This protein binds this small molecule.
Small molecule (SMILES): CC(=O)Nc1nnc(S(N)(=O)=O)s1

Sequence of chain 1.D:
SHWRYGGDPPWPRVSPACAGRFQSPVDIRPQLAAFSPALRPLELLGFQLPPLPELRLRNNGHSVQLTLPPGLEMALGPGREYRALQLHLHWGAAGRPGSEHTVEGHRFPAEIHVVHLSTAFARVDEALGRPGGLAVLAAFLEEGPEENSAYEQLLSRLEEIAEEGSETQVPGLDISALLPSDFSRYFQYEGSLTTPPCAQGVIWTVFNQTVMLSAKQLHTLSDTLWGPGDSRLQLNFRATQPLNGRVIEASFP

Binding-site contacts:
Ligand atom O2 contacts residue HIS117 of chain 1.D at 3.5 Å (h-bond).
Ligand atom N1 contacts residue ZN1 of chain 1.NA at 2.0 Å.
Ligand atom N4 contacts residue LEU197 of chain 1.D at 4.1 Å.
Ligand atom O1 contacts residue LEU197 of chain 1.D at 3.4 Å.
Ligand atom C1 contacts residue GOL1 of chain 1.QA at 3.9 Å.
Ligand atom C2 contacts residue GOL1 of chain 1.QA at 3.5 Å.
Ligand atom S2 contacts residue VAL119 of chain 1.D at 3.8 Å.
Ligand atom O2 contacts residue VAL119 of chain 1.D at 3.8 Å.
Ligand atom N1 contacts residue HIS92 of chain 1.D at 3.2 Å (h-bond).
Ligand atom N2 contacts residue GOL1 of chain 1.QA at 3.7 Å.
Ligand atom O1 contacts residue ZN1 of chain 1.NA at 4.0 Å.
Ligand atom O2 contacts residue ZN1 of chain 1.NA at 2.9 Å.
Ligand atom N2 contacts residue THR199 of chain 1.D at 3.1 Å (h-bond).
Ligand atom N1 contacts residue GOL1 of chain 1.QA at 4.1 Å.
Ligand atom S2 contacts residue GOL1 of chain 1.QA at 3.8 Å.
Ligand atom N1 contacts residue GLU104 of chain 1.D at 3.9 Å.
Ligand atom O3 contacts residue VAL119 of chain 1.D at 3.6 Å.
Ligand atom O1 contacts residue TRP208 of chain 1.D at 3.3 Å.
Ligand atom S2 contacts residue LEU197 of chain 1.D at 3.5 Å.
Ligand atom C4 contacts residue VAL128 of chain 1.D at 3.8 Å (hydrophobic).
Ligand atom N1 contacts residue HIS94 of chain 1.D at 3.3 Å (h-bond).
Ligand atom O3 contacts residue GLN90 of chain 1.D at 3.3 Å (h-bond).
Ligand atom O2 contacts residue TRP208 of chain 1.D at 3.9 Å.
Ligand atom S1 contacts residue ZN1 of chain 1.NA at 3.0 Å.
Ligand atom N2 contacts residue LEU197 of chain 1.D at 4.1 Å.
Ligand atom S2 contacts residue HIS92 of chain 1.D at 4.2 Å.
Ligand atom O2 contacts residue HIS92 of chain 1.D at 3.1 Å.
Ligand atom N1 contacts residue THR198 of chain 1.D at 2.8 Å (h-bond).
Ligand atom C2 contacts residue LEU197 of chain 1.D at 3.8 Å (hydrophobic).
Ligand atom N3 contacts residue LEU197 of chain 1.D at 3.9 Å.
Ligand atom S1 contacts residue HIS92 of chain 1.D at 3.7 Å.
Ligand atom S1 contacts residue THR198 of chain 1.D at 3.7 Å.
Ligand atom S1 contacts residue TRP208 of chain 1.D at 4.1 Å.
Ligand atom O1 contacts residue THR198 of chain 1.D at 2.8 Å (h-bond).
Ligand atom N3 contacts residue GOL1 of chain 1.QA at 3.5 Å.
Ligand atom C1 contacts residue LEU197 of chain 1.D at 3.7 Å (hydrophobic).
Ligand atom S1 contacts residue HIS117 of chain 1.D at 4.0 Å.
Ligand atom N4 contacts residue GOL1 of chain 1.QA at 3.9 Å.
Ligand atom N3 contacts residue THR199 of chain 1.D at 2.9 Å (h-bond).
Ligand atom N1 contacts residue HIS117 of chain 1.D at 3.5 Å (h-bond).